Binding-site contacts:
Ligand atom C7 contacts residue ASN580 of chain 1.A at 3.2 Å.
Ligand atom C4 contacts residue ASN580 of chain 1.A at 4.2 Å.
Ligand atom C1 contacts residue ASN580 of chain 1.A at 1.4 Å.
Ligand atom O5 contacts residue ASN580 of chain 1.A at 2.3 Å (h-bond).
Ligand atom C5 contacts residue ASN580 of chain 1.A at 3.7 Å.
Ligand atom N2 contacts residue ASN580 of chain 1.A at 2.9 Å (h-bond).
Ligand atom O7 contacts residue ASN580 of chain 1.A at 3.0 Å (h-bond).
Ligand atom C3 contacts residue ASN580 of chain 1.A at 3.8 Å.
Ligand atom O6 contacts residue GLN585 of chain 1.A at 4.3 Å.
Ligand atom C8 contacts residue ASN580 of chain 1.A at 4.4 Å.
Ligand atom O6 contacts residue ASN580 of chain 1.A at 4.4 Å.
Ligand atom C2 contacts residue ASN580 of chain 1.A at 2.4 Å.

Sequence of chain 1.A:
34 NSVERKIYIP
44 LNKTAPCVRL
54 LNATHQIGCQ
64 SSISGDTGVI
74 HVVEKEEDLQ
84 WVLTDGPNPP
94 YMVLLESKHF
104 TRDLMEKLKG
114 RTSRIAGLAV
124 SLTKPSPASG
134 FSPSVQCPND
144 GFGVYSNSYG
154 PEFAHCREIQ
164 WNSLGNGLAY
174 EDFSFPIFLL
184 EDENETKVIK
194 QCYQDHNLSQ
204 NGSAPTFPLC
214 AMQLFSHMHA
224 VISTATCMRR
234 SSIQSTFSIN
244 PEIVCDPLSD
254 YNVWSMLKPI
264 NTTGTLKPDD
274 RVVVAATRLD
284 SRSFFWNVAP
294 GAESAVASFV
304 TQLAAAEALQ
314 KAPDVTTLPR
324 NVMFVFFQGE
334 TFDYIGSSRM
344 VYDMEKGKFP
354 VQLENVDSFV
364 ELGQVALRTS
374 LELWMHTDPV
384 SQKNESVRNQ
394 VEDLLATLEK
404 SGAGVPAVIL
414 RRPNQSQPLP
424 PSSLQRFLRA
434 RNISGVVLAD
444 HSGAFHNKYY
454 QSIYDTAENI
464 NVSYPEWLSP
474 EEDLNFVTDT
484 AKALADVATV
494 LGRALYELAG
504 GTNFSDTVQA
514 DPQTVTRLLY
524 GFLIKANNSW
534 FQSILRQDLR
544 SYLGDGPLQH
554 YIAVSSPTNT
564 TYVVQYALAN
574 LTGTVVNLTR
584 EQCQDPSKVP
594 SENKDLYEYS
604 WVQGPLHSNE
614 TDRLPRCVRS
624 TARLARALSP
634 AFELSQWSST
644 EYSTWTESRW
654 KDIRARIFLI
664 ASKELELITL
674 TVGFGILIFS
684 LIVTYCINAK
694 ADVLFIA

A protein and the small-molecule ligand that binds it are described below.
Small molecule (SMILES): CC(=O)N[C@@H]1[C@@H](O)[C@H](O)[C@@H](CO)O[C@H]1O